A protein and the small-molecule ligand that binds it are described below.
Small molecule (SMILES): CC(=O)N[C@@H]1[C@@H](O)[C@H](O)[C@@H](CO)O[C@H]1O

Sequence of chain 1.A:
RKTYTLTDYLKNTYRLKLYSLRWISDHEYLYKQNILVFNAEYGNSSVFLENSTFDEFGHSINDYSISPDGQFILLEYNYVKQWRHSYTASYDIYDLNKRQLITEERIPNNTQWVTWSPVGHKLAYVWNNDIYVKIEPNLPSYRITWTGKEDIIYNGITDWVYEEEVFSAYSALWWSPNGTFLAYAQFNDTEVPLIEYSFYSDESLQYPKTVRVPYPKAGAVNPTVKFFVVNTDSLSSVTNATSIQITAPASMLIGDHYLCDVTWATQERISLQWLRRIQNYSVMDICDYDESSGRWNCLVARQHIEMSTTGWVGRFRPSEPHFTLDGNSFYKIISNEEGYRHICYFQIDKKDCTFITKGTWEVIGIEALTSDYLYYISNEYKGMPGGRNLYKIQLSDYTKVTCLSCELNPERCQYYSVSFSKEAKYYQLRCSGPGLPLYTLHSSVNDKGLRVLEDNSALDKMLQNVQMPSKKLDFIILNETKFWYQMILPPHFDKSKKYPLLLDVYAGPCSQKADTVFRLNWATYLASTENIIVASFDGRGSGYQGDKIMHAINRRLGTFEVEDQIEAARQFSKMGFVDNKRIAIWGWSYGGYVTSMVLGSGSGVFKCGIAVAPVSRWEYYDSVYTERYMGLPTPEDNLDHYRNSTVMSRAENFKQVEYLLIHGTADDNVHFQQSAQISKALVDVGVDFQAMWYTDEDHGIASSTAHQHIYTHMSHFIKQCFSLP

Binding-site contacts:
Ligand atom C8 contacts residue MET322 of chain 1.A at 3.8 Å (hydrophobic).
Ligand atom C7 contacts residue ASN295 of chain 1.A at 3.5 Å.
Ligand atom C1 contacts residue ASN295 of chain 1.A at 1.4 Å.
Ligand atom C6 contacts residue ARG570 of chain 1.A at 3.9 Å.
Ligand atom O5 contacts residue ASN295 of chain 1.A at 2.4 Å (h-bond).
Ligand atom O5 contacts residue ILE293 of chain 1.A at 3.7 Å.
Ligand atom C7 contacts residue SER323 of chain 1.A at 3.7 Å.
Ligand atom C2 contacts residue ASN295 of chain 1.A at 2.4 Å.
Ligand atom O7 contacts residue THR324 of chain 1.A at 3.6 Å.
Ligand atom C5 contacts residue ASN295 of chain 1.A at 3.6 Å.
Ligand atom O7 contacts residue SER323 of chain 1.A at 3.1 Å (h-bond).
Ligand atom C8 contacts residue SER323 of chain 1.A at 4.1 Å.
Ligand atom N2 contacts residue ASN295 of chain 1.A at 2.8 Å (h-bond).
Ligand atom C1 contacts residue ILE293 of chain 1.A at 3.9 Å (hydrophobic).
Ligand atom C8 contacts residue ASN295 of chain 1.A at 4.5 Å.
Ligand atom O6 contacts residue ARG570 of chain 1.A at 3.4 Å (salt-bridge).
Ligand atom C5 contacts residue ILE293 of chain 1.A at 4.3 Å (hydrophobic).
Ligand atom C3 contacts residue ASN295 of chain 1.A at 3.7 Å.
Ligand atom O7 contacts residue ASN295 of chain 1.A at 3.7 Å.
Ligand atom C4 contacts residue ASN295 of chain 1.A at 4.1 Å.